Sequence of chain 1.B:
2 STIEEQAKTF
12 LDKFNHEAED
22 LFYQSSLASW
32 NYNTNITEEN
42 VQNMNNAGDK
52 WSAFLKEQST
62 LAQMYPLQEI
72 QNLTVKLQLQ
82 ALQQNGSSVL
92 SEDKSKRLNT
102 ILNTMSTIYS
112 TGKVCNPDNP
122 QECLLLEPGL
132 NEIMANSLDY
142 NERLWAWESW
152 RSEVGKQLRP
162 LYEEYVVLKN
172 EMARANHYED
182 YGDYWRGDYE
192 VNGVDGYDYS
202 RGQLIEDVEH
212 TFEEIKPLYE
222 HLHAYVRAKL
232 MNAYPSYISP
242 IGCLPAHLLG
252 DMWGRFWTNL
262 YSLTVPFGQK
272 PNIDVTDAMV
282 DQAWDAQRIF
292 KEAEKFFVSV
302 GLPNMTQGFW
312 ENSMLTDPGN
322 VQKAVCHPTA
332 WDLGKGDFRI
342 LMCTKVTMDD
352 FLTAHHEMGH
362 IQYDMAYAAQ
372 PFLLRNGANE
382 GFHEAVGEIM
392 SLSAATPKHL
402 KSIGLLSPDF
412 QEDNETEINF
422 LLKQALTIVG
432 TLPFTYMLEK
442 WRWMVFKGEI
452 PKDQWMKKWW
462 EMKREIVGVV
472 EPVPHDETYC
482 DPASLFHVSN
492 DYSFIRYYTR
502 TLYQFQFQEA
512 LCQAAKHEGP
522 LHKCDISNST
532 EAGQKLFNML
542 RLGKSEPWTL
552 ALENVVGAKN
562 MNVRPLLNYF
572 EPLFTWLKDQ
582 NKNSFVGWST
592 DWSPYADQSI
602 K

Binding-site contacts:
Ligand atom O7 contacts residue ASN73 of chain 1.B at 3.6 Å.
Ligand atom N2 contacts residue ASN73 of chain 1.B at 2.8 Å (h-bond).
Ligand atom C1 contacts residue ASN73 of chain 1.B at 1.4 Å.
Ligand atom C3 contacts residue ASN73 of chain 1.B at 3.8 Å.
Ligand atom N2 contacts residue THR75 of chain 1.B at 4.5 Å.
Ligand atom C8 contacts residue ASN73 of chain 1.B at 3.5 Å.
Ligand atom C5 contacts residue ASN73 of chain 1.B at 3.6 Å.
Ligand atom O5 contacts residue LYS9 of chain 1.B at 3.6 Å.
Ligand atom O5 contacts residue ASN73 of chain 1.B at 2.2 Å (h-bond).
Ligand atom O6 contacts residue LYS9 of chain 1.B at 3.6 Å.
Ligand atom C1 contacts residue THR75 of chain 1.B at 4.4 Å.
Ligand atom C1 contacts residue VAL76 of chain 1.B at 4.0 Å (hydrophobic).
Ligand atom C2 contacts residue ASN73 of chain 1.B at 2.5 Å.
Ligand atom C6 contacts residue LYS9 of chain 1.B at 4.0 Å.
Ligand atom C4 contacts residue ASN73 of chain 1.B at 4.1 Å.
Ligand atom O5 contacts residue VAL76 of chain 1.B at 4.0 Å.
Ligand atom C7 contacts residue ASN73 of chain 1.B at 3.0 Å.

A protein and the small-molecule ligand that binds it are described below.
Small molecule (SMILES): CC(=O)N[C@@H]1[C@@H](O)[C@H](O)[C@@H](CO)O[C@H]1O